Sequence of chain 1.A:
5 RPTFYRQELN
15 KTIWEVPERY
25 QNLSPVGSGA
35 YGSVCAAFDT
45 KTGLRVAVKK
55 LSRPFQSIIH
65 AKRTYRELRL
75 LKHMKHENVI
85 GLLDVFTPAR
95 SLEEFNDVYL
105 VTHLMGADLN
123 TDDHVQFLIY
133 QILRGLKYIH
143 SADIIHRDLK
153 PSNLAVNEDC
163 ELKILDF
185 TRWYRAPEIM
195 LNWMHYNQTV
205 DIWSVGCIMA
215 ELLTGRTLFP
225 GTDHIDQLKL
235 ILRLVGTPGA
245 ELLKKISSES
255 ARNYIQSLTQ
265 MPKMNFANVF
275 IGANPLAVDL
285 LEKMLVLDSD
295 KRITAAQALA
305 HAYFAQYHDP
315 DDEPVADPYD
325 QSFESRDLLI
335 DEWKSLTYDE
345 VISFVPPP

Binding-site contacts:
Ligand atom C24 contacts residue ASP168 of chain 1.A at 3.7 Å.
Ligand atom C25 contacts residue ARG67 of chain 1.A at 3.2 Å.
Ligand atom C17 contacts residue LEU167 of chain 1.A at 3.3 Å (hydrophobic).
Ligand atom C22 contacts residue GLU71 of chain 1.A at 3.6 Å.
Ligand atom C48 contacts residue MET109 of chain 1.A at 3.8 Å (hydrophobic).
Ligand atom C14 contacts residue LEU75 of chain 1.A at 3.6 Å (hydrophobic).
Ligand atom C48 contacts residue LEU108 of chain 1.A at 3.2 Å (hydrophobic).
Ligand atom N9 contacts residue ASP168 of chain 1.A at 3.7 Å.
Ligand atom C42 contacts residue VAL38 of chain 1.A at 3.8 Å (hydrophobic).
Ligand atom C14 contacts residue ASP168 of chain 1.A at 3.7 Å.
Ligand atom C10 contacts residue LEU75 of chain 1.A at 3.7 Å (hydrophobic).
Ligand atom C25 contacts residue GLU71 of chain 1.A at 3.8 Å.
Ligand atom C32 contacts residue LEU104 of chain 1.A at 3.5 Å (hydrophobic).
Ligand atom C17 contacts residue HIS148 of chain 1.A at 3.7 Å.
Ligand atom C23 contacts residue GLU71 of chain 1.A at 3.8 Å.
Ligand atom O47 contacts residue MET109 of chain 1.A at 2.9 Å (h-bond).
Ligand atom C33 contacts residue LYS53 of chain 1.A at 3.8 Å.
Ligand atom C33 contacts residue LEU104 of chain 1.A at 3.8 Å (hydrophobic).
Ligand atom C34 contacts residue THR106 of chain 1.A at 3.6 Å.
Ligand atom C8 contacts residue ASP168 of chain 1.A at 3.8 Å.
Ligand atom O41 contacts residue VAL38 of chain 1.A at 3.7 Å.
Ligand atom O1 contacts residue ASP168 of chain 1.A at 2.9 Å (salt-bridge).
Ligand atom C1 contacts residue ASP168 of chain 1.A at 3.3 Å.
Ligand atom C43 contacts residue PHE169 of chain 1.A at 3.7 Å (hydrophobic).
Ligand atom C4 contacts residue ILE84 of chain 1.A at 3.7 Å (hydrophobic).
Ligand atom C33 contacts residue THR106 of chain 1.A at 3.6 Å.
Ligand atom N11 contacts residue ASP168 of chain 1.A at 3.7 Å.
Ligand atom O47 contacts residue GLY110 of chain 1.A at 3.5 Å (h-bond).
Ligand atom C21 contacts residue GLU71 of chain 1.A at 3.5 Å.
Ligand atom C48 contacts residue GLY110 of chain 1.A at 3.2 Å.
Ligand atom C20 contacts residue LEU74 of chain 1.A at 3.7 Å (hydrophobic).
Ligand atom C46 contacts residue MET109 of chain 1.A at 3.5 Å (hydrophobic).
Ligand atom N9 contacts residue LEU75 of chain 1.A at 3.8 Å.
Ligand atom C43 contacts residue VAL38 of chain 1.A at 3.6 Å (hydrophobic).
Ligand atom N9 contacts residue GLU71 of chain 1.A at 3.5 Å (salt-bridge).
Ligand atom O47 contacts residue LEU108 of chain 1.A at 3.1 Å.
Ligand atom C42 contacts residue PHE169 of chain 1.A at 3.1 Å (hydrophobic).
Ligand atom O1 contacts residue LEU167 of chain 1.A at 3.1 Å.
Ligand atom N2 contacts residue GLU71 of chain 1.A at 3.0 Å (salt-bridge).
Ligand atom C1 contacts residue GLU71 of chain 1.A at 3.7 Å.

This small molecule binds to this protein.
Small molecule (SMILES): Cc1ccc(-n2nc(C(C)(C)C)cc2NC(=O)Nc2ccc(OCCN3CCOCC3)c3ccccc23)cc1